The small molecule below binds the protein below.
Small molecule (SMILES): CN1N=C(C(=O)O)[C@@H]2[C@@H](C(=O)O)NC[C@@H]21

Binding-site contacts:
Ligand atom O2 contacts residue THR91 of chain 1.B at 2.9 Å (h-bond).
Ligand atom O3 contacts residue SER142 of chain 1.B at 3.1 Å (h-bond).
Ligand atom O4 contacts residue ARG96 of chain 1.B at 3.2 Å (salt-bridge).
Ligand atom C2 contacts residue PRO89 of chain 1.B at 3.0 Å (hydrophobic).
Ligand atom C3 contacts residue LEU138 of chain 1.B at 3.8 Å (hydrophobic).
Ligand atom O4 contacts residue GLY141 of chain 1.B at 3.4 Å.
Ligand atom C5 contacts residue SER142 of chain 1.B at 3.5 Å.
Ligand atom N2 contacts residue LEU138 of chain 1.B at 3.7 Å.
Ligand atom C2 contacts residue GLU193 of chain 1.B at 3.7 Å.
Ligand atom O2 contacts residue PRO89 of chain 1.B at 3.9 Å.
Ligand atom C8 contacts residue SER142 of chain 1.B at 3.6 Å.
Ligand atom N1 contacts residue MET196 of chain 1.B at 3.6 Å.
Ligand atom C8 contacts residue ARG96 of chain 1.B at 3.5 Å.
Ligand atom O3 contacts residue GLY141 of chain 1.B at 3.5 Å.
Ligand atom C2 contacts residue TYR61 of chain 1.B at 3.4 Å (hydrophobic).
Ligand atom C6 contacts residue THR174 of chain 1.B at 3.4 Å.
Ligand atom N1 contacts residue GLU193 of chain 1.B at 3.6 Å.
Ligand atom C4 contacts residue LEU138 of chain 1.B at 3.6 Å (hydrophobic).
Ligand atom N3 contacts residue PRO89 of chain 1.B at 3.1 Å (h-bond).
Ligand atom C1 contacts residue GLU193 of chain 1.B at 3.6 Å.
Ligand atom O2 contacts residue LEU90 of chain 1.B at 3.9 Å.
Ligand atom C6 contacts residue TYR61 of chain 1.B at 3.8 Å (hydrophobic).
Ligand atom O4 contacts residue SER142 of chain 1.B at 3.2 Å (h-bond).
Ligand atom C7 contacts residue GLU193 of chain 1.B at 3.9 Å.
Ligand atom N3 contacts residue THR91 of chain 1.B at 3.0 Å (h-bond).
Ligand atom C7 contacts residue THR143 of chain 1.B at 3.3 Å.
Ligand atom C5 contacts residue THR91 of chain 1.B at 3.3 Å.
Ligand atom C1 contacts residue LEU138 of chain 1.B at 3.5 Å (hydrophobic).
Ligand atom O1 contacts residue GLU193 of chain 1.B at 3.8 Å.
Ligand atom C8 contacts residue THR91 of chain 1.B at 3.5 Å.
Ligand atom C5 contacts residue GLU193 of chain 1.B at 3.3 Å.
Ligand atom O1 contacts residue THR143 of chain 1.B at 2.7 Å (h-bond).
Ligand atom N3 contacts residue GLU193 of chain 1.B at 2.8 Å (salt-bridge).
Ligand atom N2 contacts residue GLU193 of chain 1.B at 3.5 Å (salt-bridge).
Ligand atom O3 contacts residue THR143 of chain 1.B at 3.0 Å (h-bond).
Ligand atom C3 contacts residue TYR61 of chain 1.B at 3.7 Å (hydrophobic).
Ligand atom O2 contacts residue ARG96 of chain 1.B at 2.8 Å (salt-bridge).
Ligand atom N1 contacts residue LEU138 of chain 1.B at 3.9 Å.
Ligand atom C6 contacts residue GLU13 of chain 1.B at 3.5 Å.
Ligand atom C6 contacts residue MET196 of chain 1.B at 3.6 Å (hydrophobic).

Sequence of chain 1.B:
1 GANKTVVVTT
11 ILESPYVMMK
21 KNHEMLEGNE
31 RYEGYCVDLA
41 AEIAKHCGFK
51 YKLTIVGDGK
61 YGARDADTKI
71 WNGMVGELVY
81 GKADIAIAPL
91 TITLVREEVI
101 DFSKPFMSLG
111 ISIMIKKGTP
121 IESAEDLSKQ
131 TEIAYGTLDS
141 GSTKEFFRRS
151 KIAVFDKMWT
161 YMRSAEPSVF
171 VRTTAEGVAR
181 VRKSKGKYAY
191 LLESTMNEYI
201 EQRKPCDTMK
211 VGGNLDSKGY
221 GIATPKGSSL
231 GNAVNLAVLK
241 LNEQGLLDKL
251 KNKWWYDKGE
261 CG